A small-molecule ligand and the protein it binds are described below.
Small molecule (SMILES): Nc1ccn([C@H]2C[C@H](O)[C@@H](COP(=O)(O)NP(=O)(O)OP(=O)(O)O)O2)c(=O)n1

Sequence of chain 2.A:
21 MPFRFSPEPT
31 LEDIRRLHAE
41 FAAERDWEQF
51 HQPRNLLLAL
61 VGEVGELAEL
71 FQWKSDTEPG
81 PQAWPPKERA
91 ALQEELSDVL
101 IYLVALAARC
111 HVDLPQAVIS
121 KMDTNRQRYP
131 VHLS

Sequence of chain 2.B:
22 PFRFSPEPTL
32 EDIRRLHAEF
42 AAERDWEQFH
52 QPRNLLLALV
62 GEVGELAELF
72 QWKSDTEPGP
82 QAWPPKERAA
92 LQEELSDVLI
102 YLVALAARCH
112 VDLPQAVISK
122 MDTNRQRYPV

Binding-site contacts:
Ligand atom PB contacts residue MG1 of chain 2.F at 3.4 Å.
Ligand atom C3' contacts residue ASP98 of chain 2.B at 3.3 Å.
Ligand atom O2B contacts residue ASP98 of chain 2.B at 3.3 Å (salt-bridge).
Ligand atom O4' contacts residue ASN125 of chain 1.B at 3.2 Å.
Ligand atom O1B contacts residue GLU66 of chain 2.B at 2.9 Å (salt-bridge).
Ligand atom O3' contacts residue ASP98 of chain 2.B at 2.6 Å (salt-bridge).
Ligand atom C4' contacts residue ASP98 of chain 2.B at 3.5 Å.
Ligand atom PG contacts residue MG1 of chain 2.G at 3.4 Å.
Ligand atom O1B contacts residue GLU63 of chain 2.B at 3.2 Å (salt-bridge).
Ligand atom O2B contacts residue LYS121 of chain 1.B at 2.7 Å (salt-bridge).
Ligand atom C6 contacts residue TYR102 of chain 2.B at 3.6 Å (hydrophobic).
Ligand atom C4' contacts residue ASN125 of chain 1.B at 3.5 Å.
Ligand atom C5 contacts residue TRP47 of chain 2.B at 3.5 Å (hydrophobic).
Ligand atom C3' contacts residue ASN125 of chain 1.B at 3.6 Å.
Ligand atom O1B contacts residue MG1 of chain 2.F at 2.2 Å.
Ligand atom O3B contacts residue ARG128 of chain 1.B at 3.1 Å (salt-bridge).
Ligand atom O3G contacts residue ARG128 of chain 1.B at 2.5 Å (salt-bridge).
Ligand atom O1G contacts residue GLU66 of chain 2.B at 2.9 Å (salt-bridge).
Ligand atom N4 contacts residue TRP47 of chain 2.B at 3.5 Å.
Ligand atom O2B contacts residue MG1 of chain 2.F at 3.5 Å.
Ligand atom N3 contacts residue TRP47 of chain 2.B at 3.6 Å.
Ligand atom O3' contacts residue ASN125 of chain 1.B at 2.8 Å (h-bond).
Ligand atom O1A contacts residue MG1 of chain 2.G at 2.1 Å.
Ligand atom O2A contacts residue ARG128 of chain 1.B at 3.5 Å (salt-bridge).
Ligand atom O3' contacts residue ILE101 of chain 2.B at 3.5 Å.
Ligand atom N3A contacts residue ARG128 of chain 1.B at 3.5 Å (salt-bridge).
Ligand atom C5' contacts residue TYR102 of chain 2.B at 3.5 Å (hydrophobic).
Ligand atom O1A contacts residue GLU63 of chain 2.B at 3.2 Å (salt-bridge).
Ligand atom C4 contacts residue TRP47 of chain 2.B at 3.2 Å (hydrophobic).
Ligand atom O1B contacts residue MG1 of chain 2.G at 2.1 Å.
Ligand atom O1B contacts residue ASP98 of chain 2.B at 3.2 Å (salt-bridge).
Ligand atom O2 contacts residue HIS38 of chain 2.B at 2.9 Å (h-bond).
Ligand atom N1 contacts residue TYR102 of chain 2.B at 3.5 Å (h-bond).
Ligand atom N4 contacts residue TRP73 of chain 2.A at 3.2 Å.
Ligand atom O1G contacts residue MG1 of chain 2.G at 2.1 Å.
Ligand atom PA contacts residue MG1 of chain 2.G at 3.4 Å.
Ligand atom O2A contacts residue TYR129 of chain 1.B at 2.5 Å (h-bond).
Ligand atom N3 contacts residue HIS51 of chain 2.B at 3.2 Å (h-bond).
Ligand atom C4 contacts residue TRP73 of chain 2.A at 3.6 Å (hydrophobic).
Ligand atom PB contacts residue MG1 of chain 2.G at 3.1 Å.

Sequence of chain 1.B:
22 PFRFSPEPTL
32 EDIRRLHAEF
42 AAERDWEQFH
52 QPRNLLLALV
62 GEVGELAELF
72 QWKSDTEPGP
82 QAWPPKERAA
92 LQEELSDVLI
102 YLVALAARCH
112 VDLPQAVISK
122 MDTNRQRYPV